Binding-site contacts:
Ligand atom C6 contacts residue THR103 of chain 1.A at 4.2 Å.
Ligand atom C6 contacts residue LEU157 of chain 1.A at 3.8 Å (hydrophobic).
Ligand atom N1 contacts residue MET106 of chain 1.A at 2.9 Å (h-bond).
Ligand atom C2 contacts residue MET106 of chain 1.A at 3.2 Å (hydrophobic).
Ligand atom O2B contacts residue MG1 of chain 1.D at 3.6 Å.
Ligand atom O2' contacts residue LEU157 of chain 1.A at 3.8 Å.
Ligand atom O2G contacts residue ASN155 of chain 1.A at 2.8 Å (h-bond).
Ligand atom C5 contacts residue LEU157 of chain 1.A at 3.6 Å (hydrophobic).
Ligand atom C5' contacts residue VAL35 of chain 1.A at 3.6 Å (hydrophobic).
Ligand atom C2 contacts residue LEU105 of chain 1.A at 4.1 Å (hydrophobic).
Ligand atom C2 contacts residue LEU27 of chain 1.A at 4.0 Å (hydrophobic).
Ligand atom PG contacts residue ASP168 of chain 1.A at 3.4 Å.
Ligand atom C5 contacts residue ALA52 of chain 1.A at 4.0 Å (hydrophobic).
Ligand atom O2' contacts residue CYS110 of chain 1.A at 3.9 Å.
Ligand atom N7 contacts residue LEU157 of chain 1.A at 3.8 Å.
Ligand atom O1G contacts residue ASN155 of chain 1.A at 2.8 Å (h-bond).
Ligand atom C6 contacts residue ALA52 of chain 1.A at 3.5 Å (hydrophobic).
Ligand atom O1G contacts residue ASP168 of chain 1.A at 2.9 Å (salt-bridge).
Ligand atom N6 contacts residue MET106 of chain 1.A at 3.9 Å.
Ligand atom O4' contacts residue VAL35 of chain 1.A at 4.0 Å.
Ligand atom C6 contacts residue GLN104 of chain 1.A at 3.8 Å.
Ligand atom C4' contacts residue VAL35 of chain 1.A at 4.2 Å (hydrophobic).
Ligand atom O3G contacts residue ASP168 of chain 1.A at 2.7 Å (salt-bridge).
Ligand atom C6 contacts residue MET106 of chain 1.A at 3.8 Å (hydrophobic).
Ligand atom N1 contacts residue LEU105 of chain 1.A at 3.9 Å.
Ligand atom O3G contacts residue ASN155 of chain 1.A at 2.6 Å (h-bond).
Ligand atom C8 contacts residue LEU157 of chain 1.A at 4.3 Å (hydrophobic).
Ligand atom N6 contacts residue LEU157 of chain 1.A at 4.0 Å.
Ligand atom N1 contacts residue GLN104 of chain 1.A at 3.9 Å.
Ligand atom N6 contacts residue THR103 of chain 1.A at 3.2 Å (h-bond).
Ligand atom O2G contacts residue ARG154 of chain 1.A at 3.0 Å (salt-bridge).
Ligand atom N6 contacts residue GLN104 of chain 1.A at 2.8 Å (h-bond).
Ligand atom N1 contacts residue ALA52 of chain 1.A at 3.8 Å.
Ligand atom O2B contacts residue ASP168 of chain 1.A at 3.1 Å (salt-bridge).
Ligand atom N6 contacts residue ALA52 of chain 1.A at 3.5 Å.
Ligand atom N3 contacts residue LEU27 of chain 1.A at 3.9 Å.
Ligand atom N3 contacts residue MET106 of chain 1.A at 4.1 Å.
Ligand atom PG contacts residue ASN155 of chain 1.A at 2.9 Å.
Ligand atom C4 contacts residue LEU157 of chain 1.A at 4.1 Å (hydrophobic).
Ligand atom O1A contacts residue LYS54 of chain 1.A at 3.5 Å (salt-bridge).

The protein below binds the small molecule below.
Small molecule (SMILES): Nc1ncnc2c1ncn2[C@@H]1O[C@H](CO[P](=O)(O)O[P](=O)(O)NP(=O)(O)O)[C@@H](O)[C@H]1O

Sequence of chain 1.A:
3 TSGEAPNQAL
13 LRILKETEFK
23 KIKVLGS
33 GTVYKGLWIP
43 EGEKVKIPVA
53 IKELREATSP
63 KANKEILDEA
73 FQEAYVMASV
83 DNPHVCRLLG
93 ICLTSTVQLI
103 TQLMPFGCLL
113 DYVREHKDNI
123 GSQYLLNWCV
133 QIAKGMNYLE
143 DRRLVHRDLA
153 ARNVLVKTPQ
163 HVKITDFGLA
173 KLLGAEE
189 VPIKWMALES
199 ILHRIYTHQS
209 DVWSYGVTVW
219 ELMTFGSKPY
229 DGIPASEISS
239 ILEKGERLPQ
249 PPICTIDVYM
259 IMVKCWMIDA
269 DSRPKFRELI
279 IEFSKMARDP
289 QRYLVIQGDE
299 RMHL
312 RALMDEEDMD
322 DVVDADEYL